This small molecule binds to this protein.
Small molecule (SMILES): Nc1ncnc2c1ncn2[C@@H]1O[C@H](CO[P](=O)(O)O[C@H]2[C@@H](O)[C@H](n3cnc4c(N)ncnc43)O[C@@H]2CO[P](=O)(O)O[C@H]2[C@@H](O)[C@H](n3cnc4c(N)ncnc43)O[C@@H]2COP(=O)(O)O)[C@@H](O)[C@H]1O

Binding-site contacts:
Ligand atom N6 contacts residue U3 of chain 51.C at 3.0 Å (h-bond).
Ligand atom N6 contacts residue U1 of chain 51.C at 2.8 Å (h-bond).
Ligand atom N6 contacts residue U2 of chain 51.C at 4.2 Å.
Ligand atom C2 contacts residue U2 of chain 51.C at 3.2 Å.
Ligand atom N1 contacts residue U1 of chain 51.C at 2.8 Å (h-bond).
Ligand atom C2 contacts residue U3 of chain 51.C at 3.0 Å.
Ligand atom N3 contacts residue U3 of chain 51.C at 4.2 Å.
Ligand atom N1 contacts residue U3 of chain 51.C at 2.7 Å (h-bond).
Ligand atom N1 contacts residue U2 of chain 51.C at 3.5 Å (h-bond).
Ligand atom C4 contacts residue U2 of chain 51.C at 4.3 Å.
Ligand atom C6 contacts residue U2 of chain 51.C at 4.1 Å.
Ligand atom N3 contacts residue U2 of chain 51.C at 3.7 Å.
Ligand atom C6 contacts residue U1 of chain 51.C at 3.6 Å.
Ligand atom C2 contacts residue U1 of chain 51.C at 3.5 Å.
Ligand atom C6 contacts residue U3 of chain 51.C at 3.3 Å.